Sequence of chain 1.A:
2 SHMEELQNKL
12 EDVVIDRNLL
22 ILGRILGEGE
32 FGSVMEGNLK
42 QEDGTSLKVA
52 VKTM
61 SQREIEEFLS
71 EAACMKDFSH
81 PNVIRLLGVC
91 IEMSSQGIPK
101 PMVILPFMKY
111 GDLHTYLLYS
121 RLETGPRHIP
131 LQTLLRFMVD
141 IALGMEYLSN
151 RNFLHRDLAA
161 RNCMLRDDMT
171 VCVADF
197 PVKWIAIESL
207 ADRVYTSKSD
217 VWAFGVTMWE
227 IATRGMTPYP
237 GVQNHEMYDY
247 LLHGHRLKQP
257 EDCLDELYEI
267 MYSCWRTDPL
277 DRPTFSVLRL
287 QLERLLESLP

Binding-site contacts:
Ligand atom N4 contacts residue PRO106 of chain 1.A at 3.8 Å.
Ligand atom N4 contacts residue ALA51 of chain 1.A at 4.0 Å.
Ligand atom C2 contacts residue MET164 of chain 1.A at 4.1 Å (hydrophobic).
Ligand atom C12 contacts residue PHE107 of chain 1.A at 3.3 Å (hydrophobic).
Ligand atom C3 contacts residue LEU105 of chain 1.A at 3.9 Å (hydrophobic).
Ligand atom C10 contacts residue MET108 of chain 1.A at 3.0 Å (hydrophobic).
Ligand atom C4 contacts residue PRO106 of chain 1.A at 3.8 Å (hydrophobic).
Ligand atom C26 contacts residue MET164 of chain 1.A at 3.8 Å (hydrophobic).
Ligand atom N4 contacts residue MET108 of chain 1.A at 2.8 Å (h-bond).
Ligand atom N1 contacts residue MET108 of chain 1.A at 4.0 Å.
Ligand atom C13 contacts residue LYS109 of chain 1.A at 3.7 Å.
Ligand atom C22 contacts residue LYS109 of chain 1.A at 4.1 Å.
Ligand atom C1 contacts residue MET164 of chain 1.A at 4.0 Å (hydrophobic).
Ligand atom C12 contacts residue MET108 of chain 1.A at 3.7 Å (hydrophobic).
Ligand atom N1 contacts residue ALA51 of chain 1.A at 3.6 Å.
Ligand atom C19 contacts residue LYS109 of chain 1.A at 3.6 Å.
Ligand atom C9 contacts residue MET108 of chain 1.A at 3.6 Å (hydrophobic).
Ligand atom C21 contacts residue LYS109 of chain 1.A at 3.7 Å.
Ligand atom C11 contacts residue PHE107 of chain 1.A at 4.1 Å (hydrophobic).
Ligand atom C25 contacts residue ASP112 of chain 1.A at 3.9 Å.
Ligand atom C3 contacts residue ALA51 of chain 1.A at 3.9 Å (hydrophobic).
Ligand atom C12 contacts residue LYS109 of chain 1.A at 3.8 Å.
Ligand atom N6 contacts residue LYS109 of chain 1.A at 3.3 Å (salt-bridge).
Ligand atom C10 contacts residue PHE107 of chain 1.A at 3.8 Å (hydrophobic).
Ligand atom C14 contacts residue PHE107 of chain 1.A at 4.1 Å (hydrophobic).
Ligand atom N1 contacts residue PRO106 of chain 1.A at 3.0 Å (h-bond).
Ligand atom C20 contacts residue LYS109 of chain 1.A at 3.8 Å.
Ligand atom C25 contacts residue MET164 of chain 1.A at 3.9 Å (hydrophobic).
Ligand atom C5 contacts residue MET108 of chain 1.A at 3.8 Å (hydrophobic).
Ligand atom C24 contacts residue ASP112 of chain 1.A at 4.0 Å.
Ligand atom C24 contacts residue MET164 of chain 1.A at 4.0 Å (hydrophobic).
Ligand atom C13 contacts residue PHE107 of chain 1.A at 3.2 Å (hydrophobic).
Ligand atom C1 contacts residue LEU105 of chain 1.A at 3.5 Å (hydrophobic).
Ligand atom C27 contacts residue VAL35 of chain 1.A at 3.8 Å (hydrophobic).
Ligand atom C5 contacts residue PRO106 of chain 1.A at 3.9 Å (hydrophobic).
Ligand atom C2 contacts residue LEU105 of chain 1.A at 3.9 Å (hydrophobic).
Ligand atom C18 contacts residue LYS109 of chain 1.A at 3.9 Å.
Ligand atom C5 contacts residue ALA51 of chain 1.A at 3.9 Å (hydrophobic).
Ligand atom N4 contacts residue PHE107 of chain 1.A at 3.6 Å.
Ligand atom C28 contacts residue VAL35 of chain 1.A at 3.9 Å (hydrophobic).

The small molecule below binds the protein below.
Small molecule (SMILES): CCCCNc1ncc2c(-c3ccc(CN4CCN(C)CC4)cc3)cn(C3CCC(O)CC3)c2n1